Sequence of chain 1.A:
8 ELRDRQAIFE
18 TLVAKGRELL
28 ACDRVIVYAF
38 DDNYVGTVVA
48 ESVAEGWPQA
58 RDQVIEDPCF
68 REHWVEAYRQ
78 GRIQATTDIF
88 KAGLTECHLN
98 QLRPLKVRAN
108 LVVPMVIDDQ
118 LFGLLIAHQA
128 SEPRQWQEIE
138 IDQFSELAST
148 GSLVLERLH

The protein below binds the small molecule below.
Small molecule (SMILES): CCC1=C(C)/C(=C/c2[nH]c(Cc3[nH]c(CC4NC(=O)C(C)=C4CC)c(C)c3CCC(=O)O)c(CCC(=O)O)c2C)NC1=O

Binding-site contacts:
Ligand atom C10 contacts residue CYS94 of chain 1.A at 3.5 Å (hydrophobic).
Ligand atom C01 contacts residue CYS94 of chain 1.A at 2.7 Å (hydrophobic).
Ligand atom N26 contacts residue ASP64 of chain 1.A at 2.9 Å (salt-bridge).
Ligand atom C36 contacts residue LEU102 of chain 1.A at 3.5 Å (hydrophobic).
Ligand atom O31 contacts residue ASN107 of chain 1.A at 3.1 Å (h-bond).
Ligand atom O31 contacts residue ILE123 of chain 1.A at 3.5 Å.
Ligand atom C03 contacts residue CYS94 of chain 1.A at 2.8 Å (hydrophobic).
Ligand atom C25 contacts residue HIS95 of chain 1.A at 3.4 Å.
Ligand atom C02 contacts residue CYS94 of chain 1.A at 1.8 Å (hydrophobic).
Ligand atom C12 contacts residue HIS95 of chain 1.A at 3.3 Å.
Ligand atom C05 contacts residue CYS94 of chain 1.A at 3.6 Å (hydrophobic).
Ligand atom N38 contacts residue CYS66 of chain 1.A at 3.1 Å (h-bond).
Ligand atom N26 contacts residue HIS95 of chain 1.A at 3.3 Å.
Ligand atom O22 contacts residue GLN81 of chain 1.A at 3.4 Å.
Ligand atom N08 contacts residue ASP64 of chain 1.A at 2.7 Å (salt-bridge).
Ligand atom C16 contacts residue CYS66 of chain 1.A at 1.8 Å (hydrophobic).
Ligand atom O23 contacts residue ARG79 of chain 1.A at 2.9 Å (salt-bridge).
Ligand atom C15 contacts residue CYS66 of chain 1.A at 2.8 Å (hydrophobic).
Ligand atom C17 contacts residue CYS66 of chain 1.A at 2.6 Å (hydrophobic).
Ligand atom C17 contacts residue HIS95 of chain 1.A at 3.5 Å.
Ligand atom O22 contacts residue TYR75 of chain 1.A at 2.6 Å (h-bond).
Ligand atom O43 contacts residue HIS70 of chain 1.A at 2.8 Å (h-bond).
Ligand atom O31 contacts residue LEU99 of chain 1.A at 3.5 Å.
Ligand atom O42 contacts residue HIS70 of chain 1.A at 3.4 Å (h-bond).
Ligand atom N38 contacts residue HIS95 of chain 1.A at 3.5 Å (h-bond).
Ligand atom C30 contacts residue LEU99 of chain 1.A at 3.4 Å (hydrophobic).
Ligand atom C04 contacts residue CYS94 of chain 1.A at 3.6 Å (hydrophobic).
Ligand atom N38 contacts residue ASP64 of chain 1.A at 2.9 Å (salt-bridge).
Ligand atom C24 contacts residue PHE67 of chain 1.A at 3.4 Å (hydrophobic).
Ligand atom C15 contacts residue HIS95 of chain 1.A at 3.4 Å.
Ligand atom C14 contacts residue HIS95 of chain 1.A at 3.3 Å.
Ligand atom O22 contacts residue ARG79 of chain 1.A at 2.8 Å (salt-bridge).
Ligand atom C41 contacts residue HIS70 of chain 1.A at 3.5 Å.
Ligand atom C25 contacts residue PHE67 of chain 1.A at 3.3 Å (hydrophobic).
Ligand atom O07 contacts residue PRO65 of chain 1.A at 3.2 Å.
Ligand atom N26 contacts residue CYS66 of chain 1.A at 3.1 Å (h-bond).
Ligand atom C11 contacts residue HIS95 of chain 1.A at 3.4 Å.
Ligand atom O31 contacts residue HIS125 of chain 1.A at 2.9 Å (h-bond).
Ligand atom O43 contacts residue CYS66 of chain 1.A at 3.3 Å.
Ligand atom O43 contacts residue TRP71 of chain 1.A at 2.7 Å (h-bond).